Sequence of chain 1.DA:
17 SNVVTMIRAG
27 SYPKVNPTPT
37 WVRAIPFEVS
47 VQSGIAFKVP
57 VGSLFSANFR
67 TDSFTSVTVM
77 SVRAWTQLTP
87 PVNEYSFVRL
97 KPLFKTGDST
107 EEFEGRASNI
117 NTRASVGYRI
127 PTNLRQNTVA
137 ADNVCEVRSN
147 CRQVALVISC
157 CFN

Binding-site contacts:
Ligand atom C4 contacts residue A3 of chain 1.Q at 3.2 Å.
Ligand atom O5' contacts residue THR21 of chain 1.F at 3.5 Å.
Ligand atom OP1 contacts residue ARG79 of chain 1.D at 2.9 Å (salt-bridge).
Ligand atom O4 contacts residue A4 of chain 1.Q at 2.3 Å (h-bond).
Ligand atom O3' contacts residue SER17 of chain 1.F at 3.5 Å.
Ligand atom C4 contacts residue A4 of chain 1.Q at 3.2 Å.
Ligand atom O2 contacts residue A3 of chain 1.Q at 3.4 Å.
Ligand atom O2' contacts residue SER155 of chain 1.D at 2.9 Å (h-bond).
Ligand atom O4 contacts residue A6 of chain 1.Q at 2.9 Å (h-bond).
Ligand atom C5' contacts residue ASN16 of chain 1.F at 3.2 Å.
Ligand atom O3' contacts residue SER155 of chain 1.D at 3.2 Å (h-bond).
Ligand atom OP1 contacts residue ASN16 of chain 1.F at 3.5 Å (h-bond).
Ligand atom C5' contacts residue ALA40 of chain 1.D at 3.4 Å (hydrophobic).
Ligand atom C2 contacts residue A5 of chain 1.Q at 3.5 Å.
Ligand atom O2 contacts residue A1 of chain 1.Q at 3.5 Å (h-bond).
Ligand atom C2 contacts residue A3 of chain 1.Q at 3.3 Å.
Ligand atom O4 contacts residue A3 of chain 1.Q at 2.5 Å (h-bond).
Ligand atom N3 contacts residue A6 of chain 1.Q at 3.0 Å.
Ligand atom O3' contacts residue THR21 of chain 1.F at 3.6 Å.
Ligand atom C4 contacts residue A7 of chain 1.Q at 3.3 Å.
Ligand atom O4 contacts residue A5 of chain 1.Q at 2.8 Å (h-bond).
Ligand atom O2 contacts residue VAL38 of chain 1.D at 3.1 Å (h-bond).
Ligand atom O2 contacts residue A5 of chain 1.Q at 3.3 Å (h-bond).
Ligand atom O2' contacts residue ARG39 of chain 1.D at 3.4 Å.
Ligand atom N3 contacts residue A5 of chain 1.Q at 2.9 Å (h-bond).
Ligand atom N3 contacts residue A7 of chain 1.Q at 3.2 Å.
Ligand atom C2' contacts residue VAL38 of chain 1.D at 3.5 Å (hydrophobic).
Ligand atom O3' contacts residue ASN16 of chain 1.F at 3.5 Å (h-bond).
Ligand atom O2 contacts residue A2 of chain 1.Q at 2.9 Å (h-bond).
Ligand atom OP1 contacts residue THR36 of chain 1.DA at 2.4 Å (h-bond).
Ligand atom N3 contacts residue A3 of chain 1.Q at 2.8 Å (h-bond).
Ligand atom O2' contacts residue VAL38 of chain 1.D at 3.1 Å (h-bond).
Ligand atom C4 contacts residue A5 of chain 1.Q at 3.5 Å.
Ligand atom O2 contacts residue A4 of chain 1.Q at 3.4 Å (h-bond).
Ligand atom O4 contacts residue A7 of chain 1.Q at 3.2 Å (h-bond).
Ligand atom C4 contacts residue A6 of chain 1.Q at 3.4 Å.
Ligand atom C2 contacts residue A4 of chain 1.Q at 3.3 Å.
Ligand atom N3 contacts residue A4 of chain 1.Q at 2.5 Å (h-bond).
Ligand atom N3 contacts residue A2 of chain 1.Q at 3.6 Å.
Ligand atom O2' contacts residue THR36 of chain 1.DA at 2.7 Å (h-bond).

Sequence of chain 1.D:
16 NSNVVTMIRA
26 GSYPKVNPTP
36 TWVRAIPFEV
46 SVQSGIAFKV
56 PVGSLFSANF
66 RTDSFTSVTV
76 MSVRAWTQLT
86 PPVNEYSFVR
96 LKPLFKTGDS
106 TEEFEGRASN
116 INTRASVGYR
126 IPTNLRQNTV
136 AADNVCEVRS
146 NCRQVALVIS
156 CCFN

The small molecule below binds the protein below.
Small molecule (SMILES): O=c1ccn([C@@H]2O[C@H](CO[P](=O)(O)O[C@H]3[C@@H](O)[C@H](n4ccc(=O)[nH]c4=O)O[C@@H]3CO[P](=O)(O)O[C@H]3[C@@H](O)[C@H](n4ccc(=O)[nH]c4=O)O[C@@H]3CO[P](=O)(O)O[C@H]3[C@@H](O)[C@H](n4ccc(=O)[nH]c4=O)O[C@@H]3CO[P](=O)(O)O[C@H]3[C@@H](O)[C@H](n4ccc(=O)[nH]c4=O)O[C@@H]3CO[P](=O)(O)O[C@H]3[C@@H](O)[C@H](n4ccc(=O)[nH]c4=O)O[C@@H]3CO[P](=O)(O)O[C@H]3[C@@H](O)[C@H](n4ccc(=O)[nH]c4=O)O[C@@H]3COP(=O)=O)[C@@H](O)[C@H]2O)c(=O)[nH]1

Sequence of chain 1.F:
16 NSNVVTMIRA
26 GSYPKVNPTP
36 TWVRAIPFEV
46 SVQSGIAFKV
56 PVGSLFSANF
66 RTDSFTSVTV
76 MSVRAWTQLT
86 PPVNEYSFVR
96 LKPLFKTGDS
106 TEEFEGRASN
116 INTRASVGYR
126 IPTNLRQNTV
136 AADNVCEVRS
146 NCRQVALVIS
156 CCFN